Sequence of chain 1.A:
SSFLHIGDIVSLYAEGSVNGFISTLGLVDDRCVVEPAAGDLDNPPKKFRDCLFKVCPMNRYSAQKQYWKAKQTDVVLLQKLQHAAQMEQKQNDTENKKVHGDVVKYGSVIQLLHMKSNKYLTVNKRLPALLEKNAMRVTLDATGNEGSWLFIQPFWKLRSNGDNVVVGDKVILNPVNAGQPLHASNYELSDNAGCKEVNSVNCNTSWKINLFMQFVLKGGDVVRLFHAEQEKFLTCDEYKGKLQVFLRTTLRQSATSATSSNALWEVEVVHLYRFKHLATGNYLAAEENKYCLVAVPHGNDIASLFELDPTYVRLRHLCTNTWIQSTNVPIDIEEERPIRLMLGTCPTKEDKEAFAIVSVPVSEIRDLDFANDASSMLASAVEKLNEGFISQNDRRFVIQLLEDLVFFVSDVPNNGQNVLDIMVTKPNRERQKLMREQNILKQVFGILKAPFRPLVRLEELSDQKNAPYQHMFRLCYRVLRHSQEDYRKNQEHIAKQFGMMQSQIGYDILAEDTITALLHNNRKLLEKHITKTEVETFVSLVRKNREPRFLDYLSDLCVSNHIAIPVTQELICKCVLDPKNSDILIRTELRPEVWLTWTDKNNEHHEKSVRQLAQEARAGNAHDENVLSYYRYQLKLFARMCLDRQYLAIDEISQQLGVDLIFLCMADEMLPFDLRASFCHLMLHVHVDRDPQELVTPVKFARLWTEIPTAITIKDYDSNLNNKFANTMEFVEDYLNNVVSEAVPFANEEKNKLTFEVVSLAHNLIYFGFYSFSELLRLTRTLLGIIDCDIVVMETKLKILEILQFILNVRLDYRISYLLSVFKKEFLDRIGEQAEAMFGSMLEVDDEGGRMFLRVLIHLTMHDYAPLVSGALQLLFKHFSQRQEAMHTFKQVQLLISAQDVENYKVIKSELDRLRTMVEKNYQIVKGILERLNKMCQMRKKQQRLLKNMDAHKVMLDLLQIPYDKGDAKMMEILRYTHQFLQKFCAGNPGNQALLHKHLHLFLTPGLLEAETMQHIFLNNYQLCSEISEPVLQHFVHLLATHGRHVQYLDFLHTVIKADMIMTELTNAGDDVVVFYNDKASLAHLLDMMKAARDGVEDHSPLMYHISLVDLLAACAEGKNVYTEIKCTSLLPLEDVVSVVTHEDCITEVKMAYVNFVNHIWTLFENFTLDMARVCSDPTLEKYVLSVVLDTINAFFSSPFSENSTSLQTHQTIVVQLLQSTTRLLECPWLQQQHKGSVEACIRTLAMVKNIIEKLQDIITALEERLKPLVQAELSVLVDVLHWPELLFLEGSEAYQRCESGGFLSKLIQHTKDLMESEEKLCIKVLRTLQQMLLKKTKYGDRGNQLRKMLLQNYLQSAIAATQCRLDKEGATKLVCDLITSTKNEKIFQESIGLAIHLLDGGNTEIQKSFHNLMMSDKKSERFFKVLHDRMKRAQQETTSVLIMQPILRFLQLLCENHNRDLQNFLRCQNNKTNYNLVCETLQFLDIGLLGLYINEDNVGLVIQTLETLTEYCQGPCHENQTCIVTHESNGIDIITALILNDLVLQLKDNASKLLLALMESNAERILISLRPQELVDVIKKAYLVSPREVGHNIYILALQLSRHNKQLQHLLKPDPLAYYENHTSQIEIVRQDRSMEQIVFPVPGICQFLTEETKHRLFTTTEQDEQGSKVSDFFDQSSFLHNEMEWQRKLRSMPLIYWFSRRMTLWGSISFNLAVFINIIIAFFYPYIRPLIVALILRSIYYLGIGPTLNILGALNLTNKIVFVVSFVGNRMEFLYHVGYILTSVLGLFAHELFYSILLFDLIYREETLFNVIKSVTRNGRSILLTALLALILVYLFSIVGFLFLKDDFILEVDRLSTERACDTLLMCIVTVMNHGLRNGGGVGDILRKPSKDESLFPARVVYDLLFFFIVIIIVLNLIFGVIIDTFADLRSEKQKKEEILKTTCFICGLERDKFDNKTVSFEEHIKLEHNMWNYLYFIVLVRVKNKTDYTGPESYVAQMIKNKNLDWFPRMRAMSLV

This protein binds this small molecule.
Small molecule (SMILES): O=P(O)(O)O[C@@H]1[C@H](O)[C@H](O)[C@@H](OP(=O)(O)O)[C@H](OP(=O)(O)O)[C@H]1O

Binding-site contacts:
Ligand atom O5 contacts residue LYS569 of chain 1.A at 4.1 Å.
Ligand atom O6 contacts residue LYS569 of chain 1.A at 4.0 Å.
Ligand atom O43 contacts residue LEU269 of chain 1.A at 4.4 Å.
Ligand atom O42 contacts residue LEU269 of chain 1.A at 3.5 Å (h-bond).
Ligand atom O12 contacts residue ARG568 of chain 1.A at 4.0 Å.
Ligand atom P4 contacts residue THR268 of chain 1.A at 4.1 Å.
Ligand atom O42 contacts residue ARG270 of chain 1.A at 4.0 Å.
Ligand atom O43 contacts residue THR268 of chain 1.A at 3.0 Å.
Ligand atom O42 contacts residue THR268 of chain 1.A at 4.0 Å.
Ligand atom C6 contacts residue LYS569 of chain 1.A at 3.9 Å.